This protein binds this small molecule.
Small molecule (SMILES): O=P(O)(O)OC[C@H]1O[C@H](O[P](=O)(O)OP(=O)(O)O)[C@H](O)[C@@H]1O

Binding-site contacts:
Ligand atom O3P contacts residue SER142 of chain 2.A at 3.1 Å (h-bond).
Ligand atom O1A contacts residue ARG19 of chain 2.A at 2.5 Å (salt-bridge).
Ligand atom O3P contacts residue SER139 of chain 2.A at 2.6 Å (h-bond).
Ligand atom O2A contacts residue HIS99 of chain 2.A at 3.3 Å.
Ligand atom O2P contacts residue THR106 of chain 2.A at 3.0 Å (h-bond).
Ligand atom PA contacts residue GLY103 of chain 2.A at 3.8 Å.
Ligand atom P contacts residue ARG19 of chain 2.A at 3.2 Å.
Ligand atom O1A contacts residue VAL294 of chain 2.A at 3.7 Å.
Ligand atom O3P contacts residue ARG19 of chain 2.A at 2.7 Å (salt-bridge).
Ligand atom O3B contacts residue HIS99 of chain 2.A at 2.8 Å (h-bond).
Ligand atom O1B contacts residue LYS105 of chain 2.A at 2.9 Å (salt-bridge).
Ligand atom P contacts residue SER142 of chain 2.A at 3.5 Å.
Ligand atom O1A contacts residue GLY101 of chain 2.A at 3.3 Å.
Ligand atom O5 contacts residue ARG19 of chain 2.A at 3.3 Å (salt-bridge).
Ligand atom O1A contacts residue GLY103 of chain 2.A at 3.2 Å (h-bond).
Ligand atom O1B contacts residue SER104 of chain 2.A at 3.3 Å (h-bond).
Ligand atom O1P contacts residue SER139 of chain 2.A at 3.0 Å (h-bond).
Ligand atom P contacts residue THR106 of chain 2.A at 3.3 Å.
Ligand atom O2P contacts residue SER142 of chain 2.A at 2.8 Å (h-bond).
Ligand atom C1 contacts residue ARG19 of chain 2.A at 3.7 Å.
Ligand atom P contacts residue SER139 of chain 2.A at 3.0 Å.
Ligand atom O2B contacts residue HIS99 of chain 2.A at 3.0 Å (h-bond).
Ligand atom O1B contacts residue GLY103 of chain 2.A at 3.9 Å.
Ligand atom O3P contacts residue ALA141 of chain 2.A at 3.6 Å.
Ligand atom O2A contacts residue GLY101 of chain 2.A at 3.2 Å (h-bond).
Ligand atom PB contacts residue SER104 of chain 2.A at 3.6 Å.
Ligand atom O1P contacts residue THR106 of chain 2.A at 2.6 Å (h-bond).
Ligand atom O2 contacts residue VAL294 of chain 2.A at 3.8 Å.
Ligand atom C5 contacts residue SER139 of chain 2.A at 3.4 Å.
Ligand atom O3B contacts residue GLN98 of chain 2.A at 3.8 Å.
Ligand atom O2P contacts residue ARG19 of chain 2.A at 3.1 Å (salt-bridge).
Ligand atom O1A contacts residue PHE102 of chain 2.A at 3.4 Å (h-bond).
Ligand atom O3A contacts residue SER104 of chain 2.A at 3.5 Å (h-bond).
Ligand atom O2A contacts residue SER100 of chain 2.A at 3.6 Å (h-bond).
Ligand atom O3B contacts residue SER104 of chain 2.A at 2.6 Å (h-bond).
Ligand atom PA contacts residue ARG19 of chain 2.A at 3.7 Å.
Ligand atom O3A contacts residue GLY103 of chain 2.A at 3.2 Å.
Ligand atom C2 contacts residue VAL294 of chain 2.A at 3.8 Å (hydrophobic).
Ligand atom O2P contacts residue GLY103 of chain 2.A at 3.6 Å.
Ligand atom O5 contacts residue SER139 of chain 2.A at 3.0 Å (h-bond).

Sequence of chain 2.A:
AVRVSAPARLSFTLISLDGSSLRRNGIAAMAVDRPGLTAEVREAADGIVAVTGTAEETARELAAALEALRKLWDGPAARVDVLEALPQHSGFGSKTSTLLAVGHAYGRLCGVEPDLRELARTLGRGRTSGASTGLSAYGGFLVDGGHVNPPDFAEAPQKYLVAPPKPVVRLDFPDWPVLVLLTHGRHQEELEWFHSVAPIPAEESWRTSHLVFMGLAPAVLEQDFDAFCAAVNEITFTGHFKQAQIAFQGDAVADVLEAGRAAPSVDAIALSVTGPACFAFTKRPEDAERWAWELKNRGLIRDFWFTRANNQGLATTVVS